Binding-site contacts:
Ligand atom O7 contacts residue THR581 of chain 1.D at 4.5 Å.
Ligand atom C3 contacts residue ASN331 of chain 1.D at 3.8 Å.
Ligand atom C5 contacts residue ASN331 of chain 1.D at 3.6 Å.
Ligand atom O5 contacts residue ASN331 of chain 1.D at 2.3 Å (h-bond).
Ligand atom C7 contacts residue GLN580 of chain 1.D at 3.5 Å.
Ligand atom C2 contacts residue ASN331 of chain 1.D at 2.5 Å.
Ligand atom C8 contacts residue GLN580 of chain 1.D at 3.8 Å.
Ligand atom C7 contacts residue ARG328 of chain 1.D at 4.5 Å.
Ligand atom N2 contacts residue GLN580 of chain 1.D at 3.6 Å.
Ligand atom O7 contacts residue GLN580 of chain 1.D at 3.5 Å.
Ligand atom O7 contacts residue ARG328 of chain 1.D at 4.2 Å.
Ligand atom C8 contacts residue ARG328 of chain 1.D at 3.9 Å.
Ligand atom C7 contacts residue ASN331 of chain 1.D at 4.1 Å.
Ligand atom C2 contacts residue GLN580 of chain 1.D at 4.2 Å.
Ligand atom N2 contacts residue ASN331 of chain 1.D at 3.0 Å (h-bond).
Ligand atom C1 contacts residue ASN331 of chain 1.D at 1.4 Å.
Ligand atom C4 contacts residue ASN331 of chain 1.D at 4.2 Å.
Ligand atom C1 contacts residue GLN580 of chain 1.D at 4.5 Å.

Sequence of chain 1.D:
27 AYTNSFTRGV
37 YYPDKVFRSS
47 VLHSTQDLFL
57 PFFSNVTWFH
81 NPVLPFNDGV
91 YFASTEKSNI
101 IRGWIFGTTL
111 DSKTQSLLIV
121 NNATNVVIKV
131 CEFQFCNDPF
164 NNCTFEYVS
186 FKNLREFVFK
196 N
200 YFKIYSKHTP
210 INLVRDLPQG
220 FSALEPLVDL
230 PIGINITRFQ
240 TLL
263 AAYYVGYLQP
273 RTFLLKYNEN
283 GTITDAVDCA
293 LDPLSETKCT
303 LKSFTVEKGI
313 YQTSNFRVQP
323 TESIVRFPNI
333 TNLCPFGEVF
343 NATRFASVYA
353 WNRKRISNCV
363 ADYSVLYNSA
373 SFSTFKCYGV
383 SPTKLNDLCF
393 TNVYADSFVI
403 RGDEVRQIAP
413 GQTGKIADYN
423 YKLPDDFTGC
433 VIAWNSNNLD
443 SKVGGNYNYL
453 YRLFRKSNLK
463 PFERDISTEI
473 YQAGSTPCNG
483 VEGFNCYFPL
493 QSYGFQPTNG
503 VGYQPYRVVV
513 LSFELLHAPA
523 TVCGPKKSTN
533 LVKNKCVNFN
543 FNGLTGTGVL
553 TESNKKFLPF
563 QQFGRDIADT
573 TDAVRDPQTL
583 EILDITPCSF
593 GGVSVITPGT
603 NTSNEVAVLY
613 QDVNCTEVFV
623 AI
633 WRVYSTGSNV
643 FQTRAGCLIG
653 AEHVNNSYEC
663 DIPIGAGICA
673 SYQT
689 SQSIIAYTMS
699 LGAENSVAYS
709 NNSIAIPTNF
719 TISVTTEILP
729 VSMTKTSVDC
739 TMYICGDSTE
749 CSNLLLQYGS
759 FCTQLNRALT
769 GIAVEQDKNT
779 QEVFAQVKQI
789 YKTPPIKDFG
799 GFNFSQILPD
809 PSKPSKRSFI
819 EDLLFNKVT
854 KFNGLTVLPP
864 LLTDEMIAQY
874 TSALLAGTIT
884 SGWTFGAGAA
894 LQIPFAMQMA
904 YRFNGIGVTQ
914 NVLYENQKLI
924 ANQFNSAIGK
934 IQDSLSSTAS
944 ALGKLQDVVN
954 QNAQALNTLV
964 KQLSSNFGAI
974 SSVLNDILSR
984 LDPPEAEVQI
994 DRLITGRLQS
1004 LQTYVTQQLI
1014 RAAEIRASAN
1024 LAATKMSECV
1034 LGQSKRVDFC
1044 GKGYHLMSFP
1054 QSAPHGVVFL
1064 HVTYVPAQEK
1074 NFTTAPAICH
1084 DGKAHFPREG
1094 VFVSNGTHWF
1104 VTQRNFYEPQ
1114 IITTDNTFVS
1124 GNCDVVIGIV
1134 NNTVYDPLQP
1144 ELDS

The protein below binds the small molecule below.
Small molecule (SMILES): CC(=O)N[C@H]1[C@H](O[C@H]2[C@H](O)[C@@H](NC(C)=O)CO[C@@H]2CO)O[C@H](CO)[C@@H](O)[C@@H]1O